Sequence of chain 1.A:
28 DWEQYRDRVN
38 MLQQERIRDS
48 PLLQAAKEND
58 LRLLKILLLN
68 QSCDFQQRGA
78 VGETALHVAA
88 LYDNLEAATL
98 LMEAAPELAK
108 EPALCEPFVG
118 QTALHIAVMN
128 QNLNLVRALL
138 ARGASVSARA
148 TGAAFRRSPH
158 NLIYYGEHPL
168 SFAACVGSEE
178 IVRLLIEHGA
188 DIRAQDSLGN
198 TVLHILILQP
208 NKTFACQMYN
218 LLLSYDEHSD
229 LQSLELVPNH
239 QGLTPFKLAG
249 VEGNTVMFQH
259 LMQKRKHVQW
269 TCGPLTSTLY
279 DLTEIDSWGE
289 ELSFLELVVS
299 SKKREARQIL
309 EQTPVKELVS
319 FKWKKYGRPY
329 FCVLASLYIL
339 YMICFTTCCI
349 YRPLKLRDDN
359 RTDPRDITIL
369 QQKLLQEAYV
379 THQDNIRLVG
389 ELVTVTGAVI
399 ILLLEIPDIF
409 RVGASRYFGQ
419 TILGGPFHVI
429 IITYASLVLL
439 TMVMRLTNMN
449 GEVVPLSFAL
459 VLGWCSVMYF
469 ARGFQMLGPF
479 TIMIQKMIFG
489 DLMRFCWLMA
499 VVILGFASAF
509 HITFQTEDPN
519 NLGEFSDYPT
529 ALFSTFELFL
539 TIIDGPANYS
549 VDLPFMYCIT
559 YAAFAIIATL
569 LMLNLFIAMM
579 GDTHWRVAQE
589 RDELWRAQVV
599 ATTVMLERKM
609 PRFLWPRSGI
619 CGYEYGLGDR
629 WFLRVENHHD

Sequence of chain 1.D:
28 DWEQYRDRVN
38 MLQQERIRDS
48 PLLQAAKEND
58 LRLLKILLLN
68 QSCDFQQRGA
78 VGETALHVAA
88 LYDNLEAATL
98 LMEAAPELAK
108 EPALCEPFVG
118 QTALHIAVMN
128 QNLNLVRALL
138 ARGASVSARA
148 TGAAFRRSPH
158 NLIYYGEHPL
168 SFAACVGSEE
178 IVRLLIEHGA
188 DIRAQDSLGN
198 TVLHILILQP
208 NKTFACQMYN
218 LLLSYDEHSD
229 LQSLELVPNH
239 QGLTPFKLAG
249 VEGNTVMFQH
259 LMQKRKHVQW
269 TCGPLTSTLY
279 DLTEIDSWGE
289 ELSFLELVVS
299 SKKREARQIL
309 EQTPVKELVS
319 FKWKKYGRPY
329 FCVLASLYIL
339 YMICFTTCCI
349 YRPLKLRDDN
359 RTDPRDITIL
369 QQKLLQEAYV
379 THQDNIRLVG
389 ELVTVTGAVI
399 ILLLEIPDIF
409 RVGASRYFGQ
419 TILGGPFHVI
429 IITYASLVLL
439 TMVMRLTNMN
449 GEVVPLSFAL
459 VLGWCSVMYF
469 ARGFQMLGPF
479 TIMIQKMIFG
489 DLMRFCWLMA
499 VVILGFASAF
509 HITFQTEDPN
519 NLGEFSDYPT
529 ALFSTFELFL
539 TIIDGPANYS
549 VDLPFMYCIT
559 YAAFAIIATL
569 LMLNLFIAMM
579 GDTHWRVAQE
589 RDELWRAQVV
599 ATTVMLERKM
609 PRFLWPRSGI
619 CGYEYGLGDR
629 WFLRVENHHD

This small molecule binds to this protein.
Small molecule (SMILES): CC(C)[C@@H](C)/C=C/[C@@H](C)[C@H]1CC[C@H]2C3=CC=C4C[C@@H](O)CC[C@]4(C)[C@H]3CC[C@]12C

Binding-site contacts:
Ligand atom C3 contacts residue THR479 of chain 1.D at 3.5 Å.
Ligand atom C23 contacts residue VAL459 of chain 1.D at 3.7 Å (hydrophobic).
Ligand atom C1 contacts residue MET466 of chain 1.D at 3.9 Å (hydrophobic).
Ligand atom C2 contacts residue THR479 of chain 1.D at 3.5 Å.
Ligand atom C26 contacts residue VAL459 of chain 1.D at 3.6 Å (hydrophobic).
Ligand atom C3 contacts residue GLN483 of chain 1.D at 3.3 Å.
Ligand atom C21 contacts residue ILE565 of chain 1.A at 3.9 Å (hydrophobic).
Ligand atom C21 contacts residue VAL459 of chain 1.D at 3.5 Å (hydrophobic).
Ligand atom C19 contacts residue CYS463 of chain 1.D at 4.0 Å (hydrophobic).
Ligand atom C26 contacts residue PHE456 of chain 1.D at 3.7 Å (hydrophobic).
Ligand atom C4 contacts residue PRO424 of chain 1.D at 3.5 Å (hydrophobic).
Ligand atom C18 contacts residue ILE428 of chain 1.D at 4.0 Å (hydrophobic).
Ligand atom C23 contacts residue ALA561 of chain 1.A at 3.7 Å (hydrophobic).
Ligand atom C21 contacts residue PHE504 of chain 1.A at 3.5 Å (hydrophobic).
Ligand atom O1 contacts residue THR479 of chain 1.D at 3.0 Å (h-bond).
Ligand atom C7 contacts residue PHE487 of chain 1.D at 3.9 Å (hydrophobic).
Ligand atom C6 contacts residue PRO424 of chain 1.D at 3.6 Å (hydrophobic).
Ligand atom C27 contacts residue ILE557 of chain 1.A at 3.9 Å (hydrophobic).
Ligand atom C27 contacts residue PHE456 of chain 1.D at 3.4 Å (hydrophobic).
Ligand atom C11 contacts residue MET466 of chain 1.D at 4.0 Å (hydrophobic).
Ligand atom C4 contacts residue GLN483 of chain 1.D at 3.9 Å.
Ligand atom C24 contacts residue ALA561 of chain 1.A at 3.6 Å (hydrophobic).
Ligand atom C6 contacts residue PHE487 of chain 1.D at 3.6 Å (hydrophobic).
Ligand atom O1 contacts residue PHE425 of chain 1.D at 3.7 Å.
Ligand atom C2 contacts residue PHE425 of chain 1.D at 3.7 Å (hydrophobic).
Ligand atom C11 contacts residue CYS463 of chain 1.D at 4.0 Å (hydrophobic).
Ligand atom C19 contacts residue PHE425 of chain 1.D at 3.3 Å (hydrophobic).
Ligand atom C25 contacts residue ALA561 of chain 1.A at 3.6 Å (hydrophobic).
Ligand atom C1 contacts residue ILE482 of chain 1.D at 3.8 Å (hydrophobic).
Ligand atom C19 contacts residue ILE428 of chain 1.D at 4.0 Å (hydrophobic).
Ligand atom C18 contacts residue LEU460 of chain 1.D at 3.5 Å (hydrophobic).
Ligand atom C9 contacts residue ILE486 of chain 1.D at 4.0 Å (hydrophobic).
Ligand atom C4 contacts residue PHE425 of chain 1.D at 4.0 Å (hydrophobic).
Ligand atom O1 contacts residue GLN483 of chain 1.D at 2.6 Å (h-bond).
Ligand atom C12 contacts residue CYS463 of chain 1.D at 3.9 Å (hydrophobic).
Ligand atom C19 contacts residue MET466 of chain 1.D at 3.9 Å (hydrophobic).
Ligand atom C15 contacts residue 3VV1 of chain 1.T at 3.9 Å.
Ligand atom C20 contacts residue VAL459 of chain 1.D at 3.9 Å (hydrophobic).
Ligand atom C7 contacts residue 3VV1 of chain 1.T at 3.7 Å.
Ligand atom C3 contacts residue PHE425 of chain 1.D at 4.1 Å (hydrophobic).